Sequence of chain 1.B:
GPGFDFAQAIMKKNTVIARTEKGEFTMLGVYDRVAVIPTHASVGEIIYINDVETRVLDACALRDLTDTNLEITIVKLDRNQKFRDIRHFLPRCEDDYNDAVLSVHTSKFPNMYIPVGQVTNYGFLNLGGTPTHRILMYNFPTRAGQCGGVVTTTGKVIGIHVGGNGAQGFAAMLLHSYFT

Binding-site contacts:
Ligand atom C10 contacts residue GLY4 of chain 1.B at 4.2 Å.
Ligand atom O04 contacts residue PRO116 of chain 1.B at 3.5 Å.
Ligand atom C11 contacts residue THR154 of chain 1.B at 4.1 Å.
Ligand atom C03 contacts residue PRO116 of chain 1.B at 4.0 Å (hydrophobic).
Ligand atom C12 contacts residue GLY4 of chain 1.B at 4.0 Å.
Ligand atom C08 contacts residue GLY2 of chain 1.B at 4.1 Å.
Ligand atom C07 contacts residue VAL102 of chain 1.B at 4.1 Å (hydrophobic).
Ligand atom C11 contacts residue THR153 of chain 1.B at 4.4 Å.
Ligand atom C10 contacts residue ASP100 of chain 1.B at 3.5 Å.
Ligand atom C12 contacts residue VAL102 of chain 1.B at 3.4 Å (hydrophobic).
Ligand atom C13 contacts residue ASP100 of chain 1.B at 3.0 Å.
Ligand atom N14 contacts residue THR154 of chain 1.B at 3.6 Å.
Ligand atom C11 contacts residue ASP100 of chain 1.B at 3.4 Å.
Ligand atom C10 contacts residue THR155 of chain 1.B at 3.7 Å.
Ligand atom C11 contacts residue GLY4 of chain 1.B at 4.1 Å.
Ligand atom O06 contacts residue PHE5 of chain 1.B at 4.1 Å.
Ligand atom C07 contacts residue GLY4 of chain 1.B at 4.1 Å.
Ligand atom C07 contacts residue ASP100 of chain 1.B at 4.2 Å.
Ligand atom C11 contacts residue VAL102 of chain 1.B at 4.4 Å (hydrophobic).
Ligand atom C12 contacts residue ASP100 of chain 1.B at 4.4 Å.
Ligand atom O02 contacts residue PRO116 of chain 1.B at 4.0 Å.
Ligand atom C13 contacts residue THR154 of chain 1.B at 3.9 Å.
Ligand atom C08 contacts residue GLY4 of chain 1.B at 4.1 Å.
Ligand atom C10 contacts residue THR154 of chain 1.B at 4.4 Å.
Ligand atom C09 contacts residue THR155 of chain 1.B at 3.9 Å.
Ligand atom N14 contacts residue THR155 of chain 1.B at 3.2 Å (h-bond).
Ligand atom C09 contacts residue GLY4 of chain 1.B at 4.2 Å.
Ligand atom C08 contacts residue ASP100 of chain 1.B at 3.6 Å.
Ligand atom O04 contacts residue ASP100 of chain 1.B at 3.9 Å.
Ligand atom C10 contacts residue ALA101 of chain 1.B at 4.5 Å (hydrophobic).
Ligand atom C11 contacts residue THR155 of chain 1.B at 4.1 Å.
Ligand atom C11 contacts residue ALA101 of chain 1.B at 3.9 Å (hydrophobic).
Ligand atom O02 contacts residue PHE5 of chain 1.B at 4.4 Å.
Ligand atom C09 contacts residue ASP100 of chain 1.B at 3.7 Å.
Ligand atom C12 contacts residue ALA101 of chain 1.B at 4.1 Å (hydrophobic).
Ligand atom N14 contacts residue ASP100 of chain 1.B at 3.0 Å (salt-bridge).
Ligand atom C13 contacts residue THR155 of chain 1.B at 3.2 Å.
Ligand atom O06 contacts residue VAL102 of chain 1.B at 3.7 Å.
Ligand atom C05 contacts residue PHE5 of chain 1.B at 4.4 Å (hydrophobic).

A small-molecule ligand and the protein it binds are described below.
Small molecule (SMILES): COC(=O)COc1ccc(C#N)cc1